The protein below binds the small molecule below.
Small molecule (SMILES): Nc1nc2c(ncn2[C@@H]2O[C@H](CO[P](=O)(O)O[P](=O)(O)NP(=O)(O)O)[C@@H](O)[C@H]2O)c(=O)[nH]1

Binding-site contacts:
Ligand atom O2B contacts residue GLY20 of chain 1.A at 3.4 Å (h-bond).
Ligand atom N3B contacts residue TYR39 of chain 1.A at 3.2 Å.
Ligand atom O2B contacts residue GLY22 of chain 1.A at 3.1 Å (h-bond).
Ligand atom O2' contacts residue GLU36 of chain 1.A at 3.1 Å (salt-bridge).
Ligand atom O2G contacts residue MG1 of chain 1.F at 2.2 Å.
Ligand atom O2B contacts residue ASP18 of chain 1.A at 3.5 Å (salt-bridge).
Ligand atom N3B contacts residue GLY20 of chain 1.A at 3.0 Å (h-bond).
Ligand atom O2A contacts residue GLY22 of chain 1.A at 3.3 Å.
Ligand atom N1 contacts residue ASP125 of chain 1.A at 2.9 Å (salt-bridge).
Ligand atom O2B contacts residue LYS23 of chain 1.A at 2.9 Å (salt-bridge).
Ligand atom O6 contacts residue SER150 of chain 1.A at 3.5 Å (h-bond).
Ligand atom O2' contacts residue LYS37 of chain 1.A at 3.2 Å (salt-bridge).
Ligand atom N2 contacts residue ASP125 of chain 1.A at 3.2 Å (salt-bridge).
Ligand atom O1G contacts residue TYR39 of chain 1.A at 2.7 Å (h-bond).
Ligand atom N2 contacts residue ILE126 of chain 1.A at 3.5 Å.
Ligand atom O2B contacts residue THR21 of chain 1.A at 3.3 Å (h-bond).
Ligand atom O1A contacts residue MG1 of chain 1.F at 3.4 Å.
Ligand atom N3B contacts residue MG1 of chain 1.F at 3.3 Å.
Ligand atom O3G contacts residue GLY19 of chain 1.A at 3.4 Å.
Ligand atom O1B contacts residue THR24 of chain 1.A at 2.8 Å (h-bond).
Ligand atom O1B contacts residue MG1 of chain 1.F at 2.3 Å.
Ligand atom O2A contacts residue THR24 of chain 1.A at 3.4 Å (h-bond).
Ligand atom O6 contacts residue ASP125 of chain 1.A at 3.5 Å (salt-bridge).
Ligand atom PB contacts residue MG1 of chain 1.F at 3.4 Å.
Ligand atom O2G contacts residue THR42 of chain 1.A at 2.9 Å (h-bond).
Ligand atom O6 contacts residue ASN122 of chain 1.A at 3.3 Å (h-bond).
Ligand atom O6 contacts residue LYS152 of chain 1.A at 3.0 Å (salt-bridge).
Ligand atom N1 contacts residue LYS152 of chain 1.A at 3.3 Å.
Ligand atom O3' contacts residue LYS37 of chain 1.A at 3.0 Å (salt-bridge).
Ligand atom O1G contacts residue GLY19 of chain 1.A at 3.3 Å.
Ligand atom O2A contacts residue THR25 of chain 1.A at 2.4 Å (h-bond).
Ligand atom O5' contacts residue THR25 of chain 1.A at 3.4 Å (h-bond).
Ligand atom O6 contacts residue ALA151 of chain 1.A at 2.9 Å (h-bond).
Ligand atom PG contacts residue MG1 of chain 1.F at 3.3 Å.
Ligand atom O3G contacts residue GLY68 of chain 1.A at 2.8 Å (h-bond).
Ligand atom O3A contacts residue GLY22 of chain 1.A at 3.0 Å (h-bond).
Ligand atom N7 contacts residue ASN122 of chain 1.A at 3.3 Å (h-bond).
Ligand atom O4' contacts residue LYS123 of chain 1.A at 3.3 Å (salt-bridge).
Ligand atom PA contacts residue THR25 of chain 1.A at 3.5 Å.
Ligand atom O3G contacts residue LYS23 of chain 1.A at 2.4 Å (salt-bridge).

Sequence of chain 1.A:
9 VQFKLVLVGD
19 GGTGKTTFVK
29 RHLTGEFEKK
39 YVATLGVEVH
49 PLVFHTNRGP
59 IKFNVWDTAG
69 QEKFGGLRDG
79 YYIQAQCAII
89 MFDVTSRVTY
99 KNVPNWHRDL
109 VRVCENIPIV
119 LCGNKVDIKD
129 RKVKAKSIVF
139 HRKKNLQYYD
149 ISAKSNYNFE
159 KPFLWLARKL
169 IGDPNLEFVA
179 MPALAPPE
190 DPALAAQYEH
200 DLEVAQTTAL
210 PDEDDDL